Binding-site contacts:
Ligand atom NA4 contacts residue NDP1 of chain 1.P at 3.4 Å (h-bond).
Ligand atom N3 contacts residue NDP1 of chain 1.P at 3.4 Å (h-bond).
Ligand atom C4A contacts residue NDP1 of chain 1.P at 3.1 Å.
Ligand atom CT contacts residue LEU67 of chain 1.C at 3.5 Å (hydrophobic).
Ligand atom N3 contacts residue PHE36 of chain 1.C at 3.7 Å.
Ligand atom O2 contacts residue LEU67 of chain 1.C at 3.2 Å.
Ligand atom C4 contacts residue NDP1 of chain 1.P at 3.0 Å.
Ligand atom NA4 contacts residue VAL9 of chain 1.C at 2.9 Å (h-bond).
Ligand atom C7 contacts residue LEU25 of chain 1.C at 3.5 Å (hydrophobic).
Ligand atom C9 contacts residue NDP1 of chain 1.P at 3.7 Å.
Ligand atom N8 contacts residue LEU33 of chain 1.C at 3.4 Å.
Ligand atom C2 contacts residue ASP32 of chain 1.C at 3.4 Å.
Ligand atom C2 contacts residue NDP1 of chain 1.P at 3.8 Å.
Ligand atom NA2 contacts residue THR134 of chain 1.C at 3.4 Å (h-bond).
Ligand atom C2 contacts residue ALA11 of chain 1.C at 3.8 Å (hydrophobic).
Ligand atom O2 contacts residue SER37 of chain 1.C at 3.6 Å.
Ligand atom CM contacts residue THR58 of chain 1.C at 3.4 Å.
Ligand atom C12 contacts residue PHE36 of chain 1.C at 3.5 Å (hydrophobic).
Ligand atom C8A contacts residue ASP32 of chain 1.C at 3.8 Å.
Ligand atom N3 contacts residue VAL9 of chain 1.C at 3.8 Å.
Ligand atom N5 contacts residue NDP1 of chain 1.P at 3.1 Å.
Ligand atom O2 contacts residue PHE36 of chain 1.C at 3.7 Å.
Ligand atom O2 contacts residue ARG70 of chain 1.C at 2.8 Å (salt-bridge).
Ligand atom C4 contacts residue PHE36 of chain 1.C at 3.6 Å (hydrophobic).
Ligand atom C6 contacts residue NDP1 of chain 1.P at 3.6 Å.
Ligand atom CA contacts residue LEU67 of chain 1.C at 3.6 Å (hydrophobic).
Ligand atom OE1 contacts residue LEU33 of chain 1.C at 3.5 Å.
Ligand atom CT contacts residue SER37 of chain 1.C at 3.6 Å.
Ligand atom N contacts residue LEU67 of chain 1.C at 3.4 Å.
Ligand atom O1 contacts residue SER37 of chain 1.C at 3.3 Å.
Ligand atom NA2 contacts residue ALA11 of chain 1.C at 3.5 Å.
Ligand atom C13 contacts residue PHE36 of chain 1.C at 3.8 Å (hydrophobic).
Ligand atom NA2 contacts residue ASP32 of chain 1.C at 2.5 Å (salt-bridge).
Ligand atom N3 contacts residue VAL10 of chain 1.C at 3.7 Å.
Ligand atom NA2 contacts residue VAL10 of chain 1.C at 3.7 Å.
Ligand atom NA4 contacts residue PHE36 of chain 1.C at 3.7 Å.
Ligand atom O1 contacts residue ARG70 of chain 1.C at 3.8 Å.
Ligand atom NA4 contacts residue TYR119 of chain 1.C at 3.3 Å (h-bond).
Ligand atom C8A contacts residue NDP1 of chain 1.P at 3.5 Å.
Ligand atom N1 contacts residue ASP32 of chain 1.C at 2.8 Å (salt-bridge).

The protein below binds the small molecule below.
Small molecule (SMILES): CN(Cc1cnc2nc(N)nc(N)c2n1)c1ccc(C(=O)N[C@@H](CCC(=O)O)C(=O)O)cc1

Sequence of chain 1.C:
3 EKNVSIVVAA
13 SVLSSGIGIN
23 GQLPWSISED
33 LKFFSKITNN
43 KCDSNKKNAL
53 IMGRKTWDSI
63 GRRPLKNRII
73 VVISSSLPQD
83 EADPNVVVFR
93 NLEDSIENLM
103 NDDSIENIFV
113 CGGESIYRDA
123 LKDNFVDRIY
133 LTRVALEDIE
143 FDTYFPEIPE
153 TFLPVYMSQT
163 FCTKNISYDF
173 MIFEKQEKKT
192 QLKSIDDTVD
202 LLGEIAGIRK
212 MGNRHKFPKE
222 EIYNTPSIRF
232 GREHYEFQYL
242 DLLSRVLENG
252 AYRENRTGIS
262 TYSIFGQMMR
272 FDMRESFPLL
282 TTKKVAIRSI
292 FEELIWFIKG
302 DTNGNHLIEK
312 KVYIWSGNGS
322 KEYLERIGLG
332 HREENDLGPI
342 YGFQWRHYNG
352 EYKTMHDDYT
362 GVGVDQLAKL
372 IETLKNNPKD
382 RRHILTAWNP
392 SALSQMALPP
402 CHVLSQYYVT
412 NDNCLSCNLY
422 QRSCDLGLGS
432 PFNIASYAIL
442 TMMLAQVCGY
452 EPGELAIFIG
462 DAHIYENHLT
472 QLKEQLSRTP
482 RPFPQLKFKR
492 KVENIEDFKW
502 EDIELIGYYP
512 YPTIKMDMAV